A small-molecule ligand and the protein it binds are described below.
Small molecule (SMILES): C[C@H]1O[C@@H](n2cnc3c(N)ncnc32)[C@H](O)[C@@H]1O

Binding-site contacts:
Ligand atom C4' contacts residue GLU65 of chain 1.A at 4.1 Å.
Ligand atom C6 contacts residue PRO128 of chain 1.B at 3.8 Å (hydrophobic).
Ligand atom N3 contacts residue HIS66 of chain 1.A at 3.2 Å (h-bond).
Ligand atom C2' contacts residue VAL62 of chain 1.A at 3.9 Å (hydrophobic).
Ligand atom C8 contacts residue B121 of chain 1.C at 3.5 Å.
Ligand atom C2 contacts residue HIS66 of chain 1.A at 3.6 Å.
Ligand atom C6 contacts residue B121 of chain 1.C at 3.7 Å.
Ligand atom N7 contacts residue VAL62 of chain 1.A at 3.8 Å.
Ligand atom C5' contacts residue HIS102 of chain 1.A at 4.1 Å.
Ligand atom N1 contacts residue PRO128 of chain 1.B at 3.9 Å.
Ligand atom C2 contacts residue VAL62 of chain 1.A at 4.0 Å (hydrophobic).
Ligand atom O4' contacts residue B121 of chain 1.C at 3.2 Å.
Ligand atom C1' contacts residue GLU65 of chain 1.A at 3.6 Å.
Ligand atom N3 contacts residue VAL62 of chain 1.A at 3.6 Å.
Ligand atom C8 contacts residue TRP55 of chain 1.A at 3.8 Å (hydrophobic).
Ligand atom C2' contacts residue GLU65 of chain 1.A at 3.5 Å.
Ligand atom C8 contacts residue VAL62 of chain 1.A at 3.6 Å (hydrophobic).
Ligand atom N1 contacts residue SER126 of chain 1.B at 3.5 Å (h-bond).
Ligand atom C1' contacts residue B121 of chain 1.C at 3.6 Å.
Ligand atom O2' contacts residue TRP55 of chain 1.A at 3.7 Å.
Ligand atom N9 contacts residue VAL62 of chain 1.A at 3.7 Å.
Ligand atom O3' contacts residue TRP55 of chain 1.A at 3.2 Å.
Ligand atom N9 contacts residue B121 of chain 1.C at 3.8 Å.
Ligand atom C5 contacts residue B121 of chain 1.C at 3.2 Å.
Ligand atom C5 contacts residue VAL62 of chain 1.A at 3.9 Å (hydrophobic).
Ligand atom O2' contacts residue VAL62 of chain 1.A at 3.4 Å.
Ligand atom N6 contacts residue PRO128 of chain 1.B at 3.6 Å.
Ligand atom C4' contacts residue B121 of chain 1.C at 3.0 Å.
Ligand atom N7 contacts residue B121 of chain 1.C at 3.3 Å (h-bond).
Ligand atom C4 contacts residue B121 of chain 1.C at 3.5 Å.
Ligand atom N3 contacts residue B121 of chain 1.C at 3.6 Å.
Ligand atom O3' contacts residue GLU65 of chain 1.A at 3.3 Å.
Ligand atom C3' contacts residue GLU65 of chain 1.A at 4.0 Å.
Ligand atom C3' contacts residue TRP55 of chain 1.A at 3.3 Å (hydrophobic).
Ligand atom C4 contacts residue VAL62 of chain 1.A at 3.7 Å (hydrophobic).
Ligand atom C2 contacts residue SER126 of chain 1.B at 3.2 Å.
Ligand atom C5' contacts residue B121 of chain 1.C at 2.0 Å.
Ligand atom C2' contacts residue TRP55 of chain 1.A at 3.5 Å (hydrophobic).
Ligand atom O2' contacts residue GLU65 of chain 1.A at 2.5 Å (salt-bridge).
Ligand atom N6 contacts residue B121 of chain 1.C at 4.1 Å.

Sequence of chain 1.A:
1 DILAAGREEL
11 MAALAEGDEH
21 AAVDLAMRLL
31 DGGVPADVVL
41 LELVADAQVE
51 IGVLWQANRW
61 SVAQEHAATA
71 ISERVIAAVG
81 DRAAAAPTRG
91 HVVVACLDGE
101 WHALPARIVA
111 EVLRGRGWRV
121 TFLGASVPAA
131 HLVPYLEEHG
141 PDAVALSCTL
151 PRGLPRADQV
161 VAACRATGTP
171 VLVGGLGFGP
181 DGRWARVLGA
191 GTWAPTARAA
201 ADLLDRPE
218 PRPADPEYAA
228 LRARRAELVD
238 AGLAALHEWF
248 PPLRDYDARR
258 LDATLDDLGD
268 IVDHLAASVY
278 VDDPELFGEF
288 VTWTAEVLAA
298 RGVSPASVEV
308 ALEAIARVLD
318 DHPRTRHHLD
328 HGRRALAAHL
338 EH

Sequence of chain 1.B:
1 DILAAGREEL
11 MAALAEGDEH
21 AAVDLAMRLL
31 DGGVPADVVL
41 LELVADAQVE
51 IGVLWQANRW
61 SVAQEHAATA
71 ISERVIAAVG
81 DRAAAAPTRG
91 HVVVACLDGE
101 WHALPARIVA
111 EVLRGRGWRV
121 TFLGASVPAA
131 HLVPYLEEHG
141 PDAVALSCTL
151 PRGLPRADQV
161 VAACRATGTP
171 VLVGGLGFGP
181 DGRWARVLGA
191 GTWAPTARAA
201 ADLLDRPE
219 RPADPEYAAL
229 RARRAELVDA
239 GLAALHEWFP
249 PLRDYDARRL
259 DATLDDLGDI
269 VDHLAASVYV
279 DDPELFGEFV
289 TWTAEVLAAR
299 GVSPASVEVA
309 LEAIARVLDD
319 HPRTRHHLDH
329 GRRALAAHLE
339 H